The protein below binds the small molecule below.
Small molecule (SMILES): CCc1c(C#N)c(N[C@@H](C(N)=O)c2ccccc2)nc(N2CCC(N)CC2)c1C#N

Binding-site contacts:
Ligand atom C29 contacts residue TRP784 of chain 1.A at 4.3 Å (hydrophobic).
Ligand atom N30 contacts residue TRP784 of chain 1.A at 3.5 Å.
Ligand atom N06 contacts residue LYS809 of chain 1.A at 3.6 Å.
Ligand atom C29 contacts residue HIS781 of chain 1.A at 4.2 Å.
Ligand atom N30 contacts residue HIS781 of chain 1.A at 3.3 Å.
Ligand atom C01 contacts residue LYS809 of chain 1.A at 3.9 Å.
Ligand atom C02 contacts residue LYS809 of chain 1.A at 3.8 Å.
Ligand atom C05 contacts residue LYS809 of chain 1.A at 4.1 Å.

Sequence of chain 1.A:
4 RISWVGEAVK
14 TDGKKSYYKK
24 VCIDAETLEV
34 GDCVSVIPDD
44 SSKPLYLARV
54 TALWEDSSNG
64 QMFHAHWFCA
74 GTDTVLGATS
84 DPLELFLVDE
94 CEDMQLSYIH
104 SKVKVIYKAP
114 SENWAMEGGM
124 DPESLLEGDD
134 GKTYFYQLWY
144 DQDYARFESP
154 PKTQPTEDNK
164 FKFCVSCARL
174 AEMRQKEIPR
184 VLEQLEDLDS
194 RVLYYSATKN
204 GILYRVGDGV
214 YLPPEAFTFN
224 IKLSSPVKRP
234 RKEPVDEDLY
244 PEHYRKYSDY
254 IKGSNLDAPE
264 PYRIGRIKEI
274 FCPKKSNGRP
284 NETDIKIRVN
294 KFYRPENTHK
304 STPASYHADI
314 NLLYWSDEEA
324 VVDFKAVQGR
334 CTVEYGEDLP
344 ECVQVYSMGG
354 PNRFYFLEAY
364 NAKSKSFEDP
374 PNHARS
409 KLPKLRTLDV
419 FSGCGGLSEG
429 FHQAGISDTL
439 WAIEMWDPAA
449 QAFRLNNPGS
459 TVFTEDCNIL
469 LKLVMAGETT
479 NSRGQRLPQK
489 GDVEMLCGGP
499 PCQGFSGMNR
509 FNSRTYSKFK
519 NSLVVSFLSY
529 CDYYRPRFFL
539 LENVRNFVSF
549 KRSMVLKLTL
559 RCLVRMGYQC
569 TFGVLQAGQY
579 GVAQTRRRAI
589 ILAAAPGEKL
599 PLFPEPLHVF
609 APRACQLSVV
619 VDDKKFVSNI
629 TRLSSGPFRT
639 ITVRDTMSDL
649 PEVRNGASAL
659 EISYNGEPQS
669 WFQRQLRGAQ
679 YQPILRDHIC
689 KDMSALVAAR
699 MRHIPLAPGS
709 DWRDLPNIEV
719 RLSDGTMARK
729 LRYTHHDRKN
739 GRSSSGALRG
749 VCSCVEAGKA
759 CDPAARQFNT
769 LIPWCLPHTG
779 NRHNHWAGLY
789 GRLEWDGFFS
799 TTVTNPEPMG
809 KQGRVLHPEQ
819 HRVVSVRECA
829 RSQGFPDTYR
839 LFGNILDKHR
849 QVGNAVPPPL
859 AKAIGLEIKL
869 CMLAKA